Binding-site contacts:
Ligand atom C3 contacts residue TRP222 of chain 2.A at 4.4 Å (hydrophobic).
Ligand atom C5 contacts residue MET165 of chain 2.A at 4.2 Å (hydrophobic).
Ligand atom O2 contacts residue THR183 of chain 2.A at 3.0 Å (h-bond).
Ligand atom C4 contacts residue ASP75 of chain 2.A at 3.2 Å.
Ligand atom O5 contacts residue ASP181 of chain 2.A at 3.9 Å.
Ligand atom O1 contacts residue ASP181 of chain 2.A at 2.7 Å (salt-bridge).
Ligand atom O1 contacts residue TRP161 of chain 2.A at 4.2 Å.
Ligand atom C1 contacts residue TRP222 of chain 2.A at 4.1 Å (hydrophobic).
Ligand atom C5 contacts residue ASP75 of chain 2.A at 4.4 Å.
Ligand atom C1 contacts residue THR183 of chain 2.A at 4.2 Å.
Ligand atom C1 contacts residue ASP181 of chain 2.A at 3.4 Å.
Ligand atom O4 contacts residue PHE169 of chain 2.A at 4.0 Å.
Ligand atom C2 contacts residue TRP222 of chain 2.A at 4.5 Å (hydrophobic).
Ligand atom C6 contacts residue ASP75 of chain 2.A at 4.3 Å.
Ligand atom O4 contacts residue ASP75 of chain 2.A at 3.0 Å (salt-bridge).
Ligand atom O2 contacts residue TRP222 of chain 2.A at 4.0 Å.
Ligand atom C3 contacts residue ASP75 of chain 2.A at 4.2 Å.
Ligand atom O2 contacts residue ASP181 of chain 2.A at 4.4 Å.
Ligand atom C6 contacts residue PHE169 of chain 2.A at 3.8 Å (hydrophobic).
Ligand atom O6 contacts residue SER70 of chain 2.A at 3.7 Å.
Ligand atom C2 contacts residue THR183 of chain 2.A at 4.0 Å.
Ligand atom C6 contacts residue TRP161 of chain 2.A at 4.3 Å (hydrophobic).
Ligand atom O6 contacts residue TRP161 of chain 2.A at 3.8 Å.
Ligand atom O5 contacts residue MET165 of chain 2.A at 4.5 Å.
Ligand atom C5 contacts residue TRP222 of chain 2.A at 4.3 Å (hydrophobic).
Ligand atom O5 contacts residue TRP161 of chain 2.A at 3.6 Å.
Ligand atom C6 contacts residue MET165 of chain 2.A at 3.8 Å (hydrophobic).
Ligand atom C5 contacts residue PHE169 of chain 2.A at 4.4 Å (hydrophobic).
Ligand atom O3 contacts residue ASP75 of chain 2.A at 3.9 Å.
Ligand atom O6 contacts residue ASP75 of chain 2.A at 4.0 Å.
Ligand atom C1 contacts residue TRP161 of chain 2.A at 4.5 Å (hydrophobic).
Ligand atom O1 contacts residue THR183 of chain 2.A at 3.4 Å (h-bond).

Sequence of chain 2.A:
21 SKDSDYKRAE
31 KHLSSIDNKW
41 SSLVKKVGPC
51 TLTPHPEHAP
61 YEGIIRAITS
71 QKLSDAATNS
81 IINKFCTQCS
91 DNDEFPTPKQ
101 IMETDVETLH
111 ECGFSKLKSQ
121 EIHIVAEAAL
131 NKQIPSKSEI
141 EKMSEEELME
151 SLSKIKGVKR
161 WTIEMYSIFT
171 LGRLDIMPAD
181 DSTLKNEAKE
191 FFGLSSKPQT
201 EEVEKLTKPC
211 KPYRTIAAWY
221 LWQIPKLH

A small-molecule ligand and the protein it binds are described below.
Small molecule (SMILES): OC[C@H]1O[C@@H](O)[C@H](O)[C@@H](O)[C@@H]1O